Binding-site contacts:
Ligand atom O5 contacts residue ASN286 of chain 1.B at 3.9 Å.
Ligand atom C2 contacts residue ASN286 of chain 1.B at 4.4 Å.
Ligand atom C4 contacts residue ASN311 of chain 1.B at 4.2 Å.
Ligand atom C3 contacts residue ASN311 of chain 1.B at 3.8 Å.
Ligand atom O5 contacts residue ASN311 of chain 1.B at 2.3 Å (h-bond).
Ligand atom N2 contacts residue ASN311 of chain 1.B at 2.9 Å (h-bond).
Ligand atom C1 contacts residue ASN286 of chain 1.B at 4.2 Å.
Ligand atom C7 contacts residue SER308 of chain 1.B at 4.3 Å.
Ligand atom C1 contacts residue ASN311 of chain 1.B at 1.4 Å.
Ligand atom C5 contacts residue ASN311 of chain 1.B at 3.6 Å.
Ligand atom C2 contacts residue ASN311 of chain 1.B at 2.5 Å.
Ligand atom C8 contacts residue SER307 of chain 1.B at 3.3 Å.
Ligand atom C7 contacts residue ASN311 of chain 1.B at 4.0 Å.
Ligand atom C8 contacts residue SER308 of chain 1.B at 3.7 Å.

A protein and the small-molecule ligand that binds it are described below.
Small molecule (SMILES): CC(=O)N[C@H]1[C@H](O[C@H]2[C@H](O)[C@@H](NC(C)=O)CO[C@@H]2CO)O[C@H](CO)[C@@H](O)[C@@H]1O

Sequence of chain 1.B:
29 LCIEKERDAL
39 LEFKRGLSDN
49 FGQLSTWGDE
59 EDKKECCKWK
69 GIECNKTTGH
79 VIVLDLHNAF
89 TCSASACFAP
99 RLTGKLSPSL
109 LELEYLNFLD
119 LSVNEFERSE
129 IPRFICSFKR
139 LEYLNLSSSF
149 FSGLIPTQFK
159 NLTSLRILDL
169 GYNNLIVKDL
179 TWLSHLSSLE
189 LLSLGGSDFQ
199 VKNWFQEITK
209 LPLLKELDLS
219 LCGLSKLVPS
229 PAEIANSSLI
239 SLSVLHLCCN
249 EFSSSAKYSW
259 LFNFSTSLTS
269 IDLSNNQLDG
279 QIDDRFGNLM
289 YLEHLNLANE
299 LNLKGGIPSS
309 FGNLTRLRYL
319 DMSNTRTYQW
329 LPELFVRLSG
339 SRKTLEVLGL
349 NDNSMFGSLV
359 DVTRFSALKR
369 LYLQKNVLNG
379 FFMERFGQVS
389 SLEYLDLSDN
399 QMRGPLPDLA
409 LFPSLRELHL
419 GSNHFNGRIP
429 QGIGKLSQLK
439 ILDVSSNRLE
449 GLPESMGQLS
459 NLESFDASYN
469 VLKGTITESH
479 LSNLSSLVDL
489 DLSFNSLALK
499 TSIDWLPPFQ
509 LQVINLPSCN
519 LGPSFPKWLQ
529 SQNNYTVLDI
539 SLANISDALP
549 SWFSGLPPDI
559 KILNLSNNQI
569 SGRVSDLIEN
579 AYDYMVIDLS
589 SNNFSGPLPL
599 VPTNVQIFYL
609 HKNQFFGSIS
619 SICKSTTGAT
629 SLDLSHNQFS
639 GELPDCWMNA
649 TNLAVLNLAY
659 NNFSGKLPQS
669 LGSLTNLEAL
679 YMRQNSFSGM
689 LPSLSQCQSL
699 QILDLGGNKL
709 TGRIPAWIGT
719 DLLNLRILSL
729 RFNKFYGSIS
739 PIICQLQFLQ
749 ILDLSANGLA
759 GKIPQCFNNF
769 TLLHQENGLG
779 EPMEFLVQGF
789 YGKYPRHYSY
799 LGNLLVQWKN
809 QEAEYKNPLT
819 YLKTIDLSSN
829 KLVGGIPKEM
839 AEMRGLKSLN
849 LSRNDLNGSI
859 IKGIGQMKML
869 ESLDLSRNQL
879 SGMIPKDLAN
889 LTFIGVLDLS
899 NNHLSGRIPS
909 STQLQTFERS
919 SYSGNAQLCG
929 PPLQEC